Sequence of chain 1.A:
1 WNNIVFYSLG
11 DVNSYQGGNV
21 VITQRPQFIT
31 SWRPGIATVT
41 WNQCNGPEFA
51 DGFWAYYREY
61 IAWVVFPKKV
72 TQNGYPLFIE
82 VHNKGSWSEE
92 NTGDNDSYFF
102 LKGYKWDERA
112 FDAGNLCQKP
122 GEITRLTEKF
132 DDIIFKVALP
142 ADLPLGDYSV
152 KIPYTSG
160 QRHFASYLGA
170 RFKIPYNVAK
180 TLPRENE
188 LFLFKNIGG

Binding-site contacts:
Ligand atom C6 contacts residue ARG170 of chain 1.A at 3.7 Å.
Ligand atom C4 contacts residue GLU91 of chain 1.A at 3.4 Å.
Ligand atom O3 contacts residue GLY104 of chain 1.A at 2.8 Å (h-bond).
Ligand atom O3 contacts residue TRP107 of chain 1.A at 4.0 Å.
Ligand atom C6 contacts residue GLU59 of chain 1.A at 3.3 Å.
Ligand atom O6 contacts residue TRP107 of chain 1.A at 3.8 Å.
Ligand atom C1 contacts residue TRP107 of chain 1.A at 4.0 Å (hydrophobic).
Ligand atom O5 contacts residue GLY104 of chain 1.A at 3.6 Å.
Ligand atom C3 contacts residue LYS172 of chain 1.A at 4.0 Å.
Ligand atom C4 contacts residue GLY104 of chain 1.A at 3.5 Å.
Ligand atom O6 contacts residue GLU59 of chain 1.A at 2.6 Å (salt-bridge).
Ligand atom O5 contacts residue GLU91 of chain 1.A at 3.7 Å.
Ligand atom C6 contacts residue GLY104 of chain 1.A at 3.7 Å.
Ligand atom O6 contacts residue TRP107 of chain 1.A at 3.6 Å.
Ligand atom O5 contacts residue LYS172 of chain 1.A at 3.5 Å (salt-bridge).
Ligand atom C2 contacts residue ARG170 of chain 1.A at 4.0 Å.
Ligand atom C8 contacts residue LYS172 of chain 1.A at 3.5 Å.
Ligand atom O6 contacts residue GLY104 of chain 1.A at 2.7 Å (h-bond).
Ligand atom O3 contacts residue ARG170 of chain 1.A at 3.1 Å (salt-bridge).
Ligand atom C6 contacts residue TRP107 of chain 1.A at 3.9 Å (hydrophobic).
Ligand atom C2 contacts residue LYS172 of chain 1.A at 3.9 Å.
Ligand atom O6 contacts residue LYS103 of chain 1.A at 3.5 Å.
Ligand atom C6 contacts residue SER89 of chain 1.A at 3.6 Å.
Ligand atom C5 contacts residue TRP107 of chain 1.A at 3.5 Å (hydrophobic).
Ligand atom O2 contacts residue ARG170 of chain 1.A at 3.5 Å (salt-bridge).
Ligand atom C3 contacts residue GLY104 of chain 1.A at 3.1 Å.
Ligand atom C6 contacts residue LEU102 of chain 1.A at 3.9 Å (hydrophobic).
Ligand atom O2 contacts residue LYS172 of chain 1.A at 4.0 Å.
Ligand atom C4 contacts residue LYS172 of chain 1.A at 3.9 Å.
Ligand atom C6 contacts residue GLU91 of chain 1.A at 3.9 Å.
Ligand atom O4 contacts residue GLU91 of chain 1.A at 2.6 Å (salt-bridge).
Ligand atom O6 contacts residue LEU102 of chain 1.A at 3.8 Å.
Ligand atom C3 contacts residue TRP107 of chain 1.A at 3.6 Å (hydrophobic).
Ligand atom C1 contacts residue LYS172 of chain 1.A at 3.7 Å.
Ligand atom O3 contacts residue LYS172 of chain 1.A at 3.2 Å (salt-bridge).
Ligand atom O4 contacts residue LEU102 of chain 1.A at 3.9 Å.
Ligand atom O6 contacts residue GLU91 of chain 1.A at 3.5 Å.
Ligand atom C6 contacts residue GLU91 of chain 1.A at 3.9 Å.
Ligand atom O4 contacts residue LYS172 of chain 1.A at 2.9 Å (salt-bridge).
Ligand atom C4 contacts residue TRP107 of chain 1.A at 4.0 Å (hydrophobic).

A small-molecule ligand and the protein it binds are described below.
Small molecule (SMILES): CC(=O)N[C@H]1[C@H](O[C@H]2[C@@H](O)[C@@H](CO)O[C@H](O[C@@H]3[C@H](O)[C@@H](O)[C@H](O[C@H]4[C@H](O)[C@@H](O)[C@H](O)O[C@@H]4CO)O[C@@H]3CO)[C@@H]2O)O[C@H](CO)[C@H](O)[C@@H]1O